Sequence of chain 1.A:
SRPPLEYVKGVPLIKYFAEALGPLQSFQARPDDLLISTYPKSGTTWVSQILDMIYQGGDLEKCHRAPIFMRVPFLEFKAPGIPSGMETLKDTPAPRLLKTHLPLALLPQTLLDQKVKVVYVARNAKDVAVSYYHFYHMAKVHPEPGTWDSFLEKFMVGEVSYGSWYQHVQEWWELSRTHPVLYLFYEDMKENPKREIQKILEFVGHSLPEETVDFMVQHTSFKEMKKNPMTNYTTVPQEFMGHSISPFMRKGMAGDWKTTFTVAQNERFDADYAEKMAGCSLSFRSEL

The protein below binds the small molecule below.
Small molecule (SMILES): O=[N+]([O-])c1ccc(O)cc1

Binding-site contacts:
Ligand atom O3 contacts residue NPO1 of chain 1.D at 4.2 Å.
Ligand atom C5 contacts residue PHE101 of chain 1.A at 3.9 Å (hydrophobic).
Ligand atom C6 contacts residue HIS169 of chain 1.A at 4.2 Å.
Ligand atom O2 contacts residue HIS169 of chain 1.A at 3.2 Å (h-bond).
Ligand atom C2 contacts residue NPO1 of chain 1.D at 3.6 Å.
Ligand atom C2 contacts residue PHE101 of chain 1.A at 3.9 Å (hydrophobic).
Ligand atom C3 contacts residue NPO1 of chain 1.D at 4.1 Å.
Ligand atom C3 contacts residue PHE101 of chain 1.A at 3.6 Å (hydrophobic).
Ligand atom O2 contacts residue ILE41 of chain 1.A at 3.5 Å.
Ligand atom C3 contacts residue LYS126 of chain 1.A at 3.5 Å.
Ligand atom O3 contacts residue PHE267 of chain 1.A at 3.1 Å.
Ligand atom OH contacts residue LYS126 of chain 1.A at 2.9 Å (salt-bridge).
Ligand atom C6 contacts residue PHE162 of chain 1.A at 3.7 Å (hydrophobic).
Ligand atom C4 contacts residue HIS128 of chain 1.A at 3.4 Å.
Ligand atom C1 contacts residue PHE101 of chain 1.A at 4.3 Å (hydrophobic).
Ligand atom OH contacts residue HIS128 of chain 1.A at 2.3 Å (h-bond).
Ligand atom N1 contacts residue VAL168 of chain 1.A at 4.0 Å.
Ligand atom N1 contacts residue PHE267 of chain 1.A at 4.3 Å.
Ligand atom O3 contacts residue VAL168 of chain 1.A at 4.0 Å.
Ligand atom C5 contacts residue HIS128 of chain 1.A at 3.6 Å.
Ligand atom C4 contacts residue PHE162 of chain 1.A at 4.3 Å (hydrophobic).
Ligand atom C3 contacts residue PHE162 of chain 1.A at 4.2 Å (hydrophobic).
Ligand atom N1 contacts residue HIS169 of chain 1.A at 4.1 Å.
Ligand atom O3 contacts residue MET268 of chain 1.A at 3.7 Å.
Ligand atom N1 contacts residue PHE44 of chain 1.A at 4.1 Å.
Ligand atom C6 contacts residue PHE44 of chain 1.A at 4.1 Å (hydrophobic).
Ligand atom C4 contacts residue PHE101 of chain 1.A at 3.6 Å (hydrophobic).
Ligand atom O2 contacts residue PHE44 of chain 1.A at 4.1 Å.
Ligand atom O2 contacts residue ALA166 of chain 1.A at 4.3 Å.
Ligand atom C4 contacts residue LYS126 of chain 1.A at 3.6 Å.
Ligand atom OH contacts residue PHE101 of chain 1.A at 3.9 Å.
Ligand atom N1 contacts residue MET268 of chain 1.A at 4.3 Å.
Ligand atom C5 contacts residue PHE162 of chain 1.A at 4.0 Å (hydrophobic).
Ligand atom C2 contacts residue MET268 of chain 1.A at 3.8 Å (hydrophobic).
Ligand atom O2 contacts residue VAL168 of chain 1.A at 3.1 Å.
Ligand atom C1 contacts residue PHE162 of chain 1.A at 3.8 Å (hydrophobic).
Ligand atom N1 contacts residue PHE162 of chain 1.A at 4.2 Å.
Ligand atom C1 contacts residue PHE44 of chain 1.A at 4.2 Å (hydrophobic).
Ligand atom C2 contacts residue PHE162 of chain 1.A at 4.0 Å (hydrophobic).
Ligand atom C6 contacts residue PHE101 of chain 1.A at 4.2 Å (hydrophobic).